Sequence of chain 1.A:
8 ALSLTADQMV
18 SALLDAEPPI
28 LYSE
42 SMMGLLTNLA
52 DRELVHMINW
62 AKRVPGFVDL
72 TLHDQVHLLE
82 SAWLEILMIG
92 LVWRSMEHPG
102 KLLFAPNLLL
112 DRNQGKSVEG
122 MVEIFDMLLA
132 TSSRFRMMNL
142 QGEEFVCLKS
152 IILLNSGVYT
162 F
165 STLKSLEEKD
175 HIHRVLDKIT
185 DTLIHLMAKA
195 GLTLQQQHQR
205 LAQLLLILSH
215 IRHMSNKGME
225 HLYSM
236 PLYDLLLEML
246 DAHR

Binding-site contacts:
Ligand atom C47 contacts residue MET44 of chain 1.A at 3.8 Å (hydrophobic).
Ligand atom O42 contacts residue LEU88 of chain 1.A at 3.6 Å (h-bond).
Ligand atom C37 contacts residue ALA51 of chain 1.A at 3.7 Å (hydrophobic).
Ligand atom C22 contacts residue TRP84 of chain 1.A at 3.7 Å (hydrophobic).
Ligand atom C20 contacts residue LEU88 of chain 1.A at 3.9 Å (hydrophobic).
Ligand atom C58 contacts residue LEU237 of chain 1.A at 3.4 Å (hydrophobic).
Ligand atom C2 contacts residue TRP84 of chain 1.A at 3.6 Å (hydrophobic).
Ligand atom C14 contacts residue LEU226 of chain 1.A at 3.8 Å (hydrophobic).
Ligand atom C64 contacts residue ASP52 of chain 1.A at 3.6 Å.
Ligand atom C53 contacts residue ILE125 of chain 1.A at 3.9 Å (hydrophobic).
Ligand atom C37 contacts residue GLU54 of chain 1.A at 3.1 Å.
Ligand atom C49 contacts residue GLU120 of chain 1.A at 3.8 Å.
Ligand atom C49 contacts residue GLY121 of chain 1.A at 3.8 Å.
Ligand atom C47 contacts residue GLU120 of chain 1.A at 3.9 Å.
Ligand atom C20 contacts residue ALA51 of chain 1.A at 3.6 Å (hydrophobic).
Ligand atom C35 contacts residue LEU47 of chain 1.A at 3.7 Å (hydrophobic).
Ligand atom C39 contacts residue GLU54 of chain 1.A at 3.3 Å.
Ligand atom C33 contacts residue PHE105 of chain 1.A at 3.8 Å (hydrophobic).
Ligand atom N1 contacts residue ASP52 of chain 1.A at 2.8 Å (salt-bridge).
Ligand atom C49 contacts residue HIS225 of chain 1.A at 3.7 Å.
Ligand atom C2 contacts residue ASP52 of chain 1.A at 3.3 Å.
Ligand atom C8 contacts residue THR48 of chain 1.A at 3.8 Å.
Ligand atom C40 contacts residue LEU88 of chain 1.A at 3.6 Å (hydrophobic).
Ligand atom C35 contacts residue ALA51 of chain 1.A at 3.5 Å (hydrophobic).
Ligand atom C55 contacts residue ASP52 of chain 1.A at 3.2 Å.
Ligand atom C15 contacts residue LEU226 of chain 1.A at 3.7 Å (hydrophobic).
Ligand atom C34 contacts residue PHE105 of chain 1.A at 3.8 Å (hydrophobic).
Ligand atom C61 contacts residue ASP52 of chain 1.A at 3.5 Å.
Ligand atom O42 contacts residue ARG95 of chain 1.A at 2.9 Å (salt-bridge).
Ligand atom O42 contacts residue GLU54 of chain 1.A at 2.8 Å (salt-bridge).
Ligand atom C22 contacts residue LEU226 of chain 1.A at 3.8 Å (hydrophobic).
Ligand atom C11 contacts residue ASP52 of chain 1.A at 3.7 Å.
Ligand atom C58 contacts residue ASP52 of chain 1.A at 3.9 Å.
Ligand atom C4 contacts residue ASP52 of chain 1.A at 3.5 Å.
Ligand atom C4 contacts residue TRP84 of chain 1.A at 3.5 Å (hydrophobic).
Ligand atom C55 contacts residue TRP84 of chain 1.A at 3.8 Å (hydrophobic).
Ligand atom C14 contacts residue ALA51 of chain 1.A at 3.7 Å (hydrophobic).
Ligand atom C22 contacts residue LEU88 of chain 1.A at 3.9 Å (hydrophobic).
Ligand atom C51 contacts residue ILE125 of chain 1.A at 3.8 Å (hydrophobic).
Ligand atom C22 contacts residue ALA51 of chain 1.A at 3.5 Å (hydrophobic).

The small molecule below binds the protein below.
Small molecule (SMILES): Oc1ccc2c(c1)CCN(c1ccccc1)[C@@H]2c1ccc(N2CCN3CCCC[C@H]3C2)cc1